Binding-site contacts:
Ligand atom O5 contacts residue GLN53 of chain 1.A at 3.6 Å.
Ligand atom C30 contacts residue TYR36 of chain 1.A at 4.0 Å (hydrophobic).
Ligand atom C29 contacts residue GAL1 of chain 1.G at 2.7 Å.
Ligand atom C28 contacts residue GLN53 of chain 1.A at 4.5 Å.
Ligand atom O5 contacts residue HIS50 of chain 1.A at 3.6 Å.
Ligand atom C30 contacts residue HIS50 of chain 1.A at 3.9 Å.
Ligand atom O6 contacts residue GAL1 of chain 1.G at 1.4 Å.
Ligand atom O6 contacts residue PRO38 of chain 1.A at 4.0 Å.
Ligand atom C25 contacts residue GLN53 of chain 1.A at 4.1 Å.
Ligand atom C23 contacts residue PRO51 of chain 1.A at 4.2 Å (hydrophobic).
Ligand atom C24 contacts residue GLN53 of chain 1.A at 3.6 Å.
Ligand atom O6 contacts residue HIS50 of chain 1.A at 4.5 Å.
Ligand atom C29 contacts residue HIS50 of chain 1.A at 3.2 Å.
Ligand atom C31 contacts residue GAL1 of chain 1.G at 3.5 Å.
Ligand atom C27 contacts residue HIS50 of chain 1.A at 4.1 Å.
Ligand atom C30 contacts residue GAL1 of chain 1.G at 2.3 Å.
Ligand atom C31 contacts residue PRO38 of chain 1.A at 3.9 Å (hydrophobic).
Ligand atom C25 contacts residue PRO51 of chain 1.A at 4.5 Å (hydrophobic).
Ligand atom C28 contacts residue HIS50 of chain 1.A at 3.4 Å.
Ligand atom C24 contacts residue PRO51 of chain 1.A at 3.8 Å (hydrophobic).
Ligand atom C29 contacts residue GLN53 of chain 1.A at 4.0 Å.
Ligand atom C25 contacts residue HIS50 of chain 1.A at 4.4 Å.
Ligand atom O6 contacts residue TYR36 of chain 1.A at 3.7 Å.
Ligand atom O4 contacts residue PRO51 of chain 1.A at 4.2 Å.
Ligand atom C28 contacts residue GAL1 of chain 1.G at 4.1 Å.

The small molecule below binds the protein below.
Small molecule (SMILES): O=c1ccc2nc3ccc(O)cc3oc-2c1

Sequence of chain 1.A:
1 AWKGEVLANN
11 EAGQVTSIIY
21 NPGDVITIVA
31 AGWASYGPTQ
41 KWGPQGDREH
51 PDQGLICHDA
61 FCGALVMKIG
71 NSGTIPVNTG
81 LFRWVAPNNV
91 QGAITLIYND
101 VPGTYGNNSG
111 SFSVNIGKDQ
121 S